Sequence of chain 1.A:
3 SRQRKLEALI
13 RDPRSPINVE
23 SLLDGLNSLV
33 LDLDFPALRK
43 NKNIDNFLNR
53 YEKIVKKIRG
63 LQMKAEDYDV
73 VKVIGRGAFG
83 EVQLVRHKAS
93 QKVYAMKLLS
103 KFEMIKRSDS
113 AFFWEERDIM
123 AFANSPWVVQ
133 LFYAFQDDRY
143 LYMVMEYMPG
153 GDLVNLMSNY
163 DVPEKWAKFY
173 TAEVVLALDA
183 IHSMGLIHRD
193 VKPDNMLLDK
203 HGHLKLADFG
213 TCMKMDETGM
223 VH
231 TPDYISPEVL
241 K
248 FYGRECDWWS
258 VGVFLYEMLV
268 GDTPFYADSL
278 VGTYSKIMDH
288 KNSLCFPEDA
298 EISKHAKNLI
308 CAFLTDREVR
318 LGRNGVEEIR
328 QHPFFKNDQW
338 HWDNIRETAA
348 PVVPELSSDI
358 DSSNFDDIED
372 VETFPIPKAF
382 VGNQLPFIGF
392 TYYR

Binding-site contacts:
Ligand atom C18 contacts residue VAL84 of chain 1.A at 3.4 Å (hydrophobic).
Ligand atom C contacts residue ILE76 of chain 1.A at 3.7 Å (hydrophobic).
Ligand atom N contacts residue GLU148 of chain 1.A at 3.7 Å.
Ligand atom C13 contacts residue LYS99 of chain 1.A at 3.5 Å.
Ligand atom N1 contacts residue GLU148 of chain 1.A at 2.8 Å (salt-bridge).
Ligand atom O contacts residue ILE76 of chain 1.A at 3.8 Å.
Ligand atom N contacts residue MET150 of chain 1.A at 3.0 Å (h-bond).
Ligand atom C5 contacts residue GLU148 of chain 1.A at 3.6 Å.
Ligand atom C4 contacts residue LEU199 of chain 1.A at 3.8 Å (hydrophobic).
Ligand atom C17 contacts residue GLY79 of chain 1.A at 3.7 Å.
Ligand atom C7 contacts residue ALA209 of chain 1.A at 3.9 Å (hydrophobic).
Ligand atom C16 contacts residue GLY79 of chain 1.A at 3.5 Å.
Ligand atom C8 contacts residue VAL84 of chain 1.A at 3.7 Å (hydrophobic).
Ligand atom C10 contacts residue ASP210 of chain 1.A at 3.5 Å.
Ligand atom C15 contacts residue GLY82 of chain 1.A at 3.7 Å.
Ligand atom C5 contacts residue LEU199 of chain 1.A at 3.8 Å (hydrophobic).
Ligand atom C2 contacts residue LEU199 of chain 1.A at 3.8 Å (hydrophobic).
Ligand atom C6 contacts residue ALA209 of chain 1.A at 3.8 Å (hydrophobic).
Ligand atom C5 contacts residue VAL131 of chain 1.A at 3.8 Å (hydrophobic).
Ligand atom O contacts residue VAL84 of chain 1.A at 3.7 Å.
Ligand atom C3 contacts residue LEU199 of chain 1.A at 3.5 Å (hydrophobic).
Ligand atom C6 contacts residue MET147 of chain 1.A at 3.8 Å (hydrophobic).
Ligand atom O2 contacts residue ASP210 of chain 1.A at 3.3 Å.
Ligand atom C17 contacts residue VAL84 of chain 1.A at 3.6 Å (hydrophobic).
Ligand atom C4 contacts residue ALA97 of chain 1.A at 3.7 Å (hydrophobic).
Ligand atom C16 contacts residue GLY82 of chain 1.A at 3.6 Å.
Ligand atom C5 contacts residue ALA97 of chain 1.A at 3.8 Å (hydrophobic).
Ligand atom N1 contacts residue ALA97 of chain 1.A at 3.4 Å.
Ligand atom C16 contacts residue GLU83 of chain 1.A at 3.6 Å.
Ligand atom C11 contacts residue ASP210 of chain 1.A at 3.8 Å.
Ligand atom N contacts residue TYR149 of chain 1.A at 3.6 Å.
Ligand atom C9 contacts residue LYS99 of chain 1.A at 3.8 Å.
Ligand atom C1 contacts residue VAL84 of chain 1.A at 3.7 Å (hydrophobic).
Ligand atom C14 contacts residue LYS99 of chain 1.A at 3.7 Å.
Ligand atom N1 contacts residue TYR149 of chain 1.A at 3.6 Å.
Ligand atom N contacts residue ALA97 of chain 1.A at 3.4 Å.
Ligand atom N2 contacts residue VAL84 of chain 1.A at 3.9 Å.
Ligand atom N1 contacts residue MET150 of chain 1.A at 3.4 Å (h-bond).
Ligand atom O1 contacts residue ARG78 of chain 1.A at 3.2 Å (salt-bridge).
Ligand atom O2 contacts residue LYS99 of chain 1.A at 2.8 Å (salt-bridge).

A protein and the small-molecule ligand that binds it are described below.
Small molecule (SMILES): COc1cc(C(=O)N[C@H](CO)c2ccccc2)ccc1-c1cn[nH]c1